Sequence of chain 1.B:
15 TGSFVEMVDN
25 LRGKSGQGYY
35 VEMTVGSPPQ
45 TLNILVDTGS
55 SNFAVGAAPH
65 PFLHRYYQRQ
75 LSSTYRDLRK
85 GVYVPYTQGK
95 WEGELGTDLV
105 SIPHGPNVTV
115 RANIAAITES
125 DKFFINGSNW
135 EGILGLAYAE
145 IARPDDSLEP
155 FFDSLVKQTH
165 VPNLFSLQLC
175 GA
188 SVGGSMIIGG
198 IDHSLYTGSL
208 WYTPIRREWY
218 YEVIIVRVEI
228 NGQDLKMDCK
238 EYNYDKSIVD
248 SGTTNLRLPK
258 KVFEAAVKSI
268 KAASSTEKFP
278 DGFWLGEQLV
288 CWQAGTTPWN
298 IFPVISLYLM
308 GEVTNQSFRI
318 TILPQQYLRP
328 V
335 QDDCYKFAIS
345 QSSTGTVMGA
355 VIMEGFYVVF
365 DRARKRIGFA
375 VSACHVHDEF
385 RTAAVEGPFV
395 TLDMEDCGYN

This protein binds this small molecule.
Small molecule (SMILES): Nc1nc2cc(Cl)ccc2n1CCCO

Binding-site contacts:
Ligand atom C12 contacts residue THR250 of chain 1.B at 4.1 Å.
Ligand atom C8 contacts residue GLY53 of chain 1.B at 3.9 Å.
Ligand atom O14 contacts residue ASP247 of chain 1.B at 2.7 Å (salt-bridge).
Ligand atom N7 contacts residue SER54 of chain 1.B at 3.7 Å.
Ligand atom CL15 contacts residue TRP95 of chain 1.B at 3.5 Å.
Ligand atom C11 contacts residue THR250 of chain 1.B at 3.8 Å.
Ligand atom C11 contacts residue ASP247 of chain 1.B at 3.9 Å.
Ligand atom O14 contacts residue ILE245 of chain 1.B at 3.6 Å.
Ligand atom CL15 contacts residue PHE127 of chain 1.B at 4.1 Å.
Ligand atom C5 contacts residue GOL1 of chain 1.T at 3.6 Å.
Ligand atom O14 contacts residue THR250 of chain 1.B at 4.0 Å.
Ligand atom CL15 contacts residue VAL88 of chain 1.B at 3.8 Å.
Ligand atom C2 contacts residue GOL1 of chain 1.T at 3.5 Å.
Ligand atom C1 contacts residue TYR90 of chain 1.B at 4.2 Å (hydrophobic).
Ligand atom N9 contacts residue GOL1 of chain 1.T at 3.9 Å.
Ligand atom C8 contacts residue GOL1 of chain 1.T at 3.7 Å.
Ligand atom N10 contacts residue GLY249 of chain 1.B at 4.0 Å.
Ligand atom C8 contacts residue ASP247 of chain 1.B at 4.0 Å.
Ligand atom C2 contacts residue TYR90 of chain 1.B at 3.7 Å (hydrophobic).
Ligand atom C5 contacts residue ASP51 of chain 1.B at 3.6 Å.
Ligand atom N10 contacts residue ASP247 of chain 1.B at 2.9 Å (salt-bridge).
Ligand atom C4 contacts residue GLN92 of chain 1.B at 3.7 Å.
Ligand atom C12 contacts residue ASP247 of chain 1.B at 4.0 Å.
Ligand atom C2 contacts residue GLN92 of chain 1.B at 4.2 Å.
Ligand atom C13 contacts residue GLY53 of chain 1.B at 4.1 Å.
Ligand atom N7 contacts residue GLY53 of chain 1.B at 3.9 Å.
Ligand atom C3 contacts residue GOL1 of chain 1.T at 3.8 Å.
Ligand atom N10 contacts residue ASP51 of chain 1.B at 2.8 Å (salt-bridge).
Ligand atom N7 contacts residue GOL1 of chain 1.T at 3.5 Å (h-bond).
Ligand atom N7 contacts residue ASP51 of chain 1.B at 2.5 Å (salt-bridge).
Ligand atom C13 contacts residue ASP247 of chain 1.B at 3.5 Å.
Ligand atom C3 contacts residue ASP51 of chain 1.B at 4.1 Å.
Ligand atom CL15 contacts residue TYR90 of chain 1.B at 3.4 Å.
Ligand atom C6 contacts residue GOL1 of chain 1.T at 3.4 Å.
Ligand atom C3 contacts residue ILE137 of chain 1.B at 4.1 Å (hydrophobic).
Ligand atom C4 contacts residue GOL1 of chain 1.T at 3.2 Å.
Ligand atom N10 contacts residue GLY53 of chain 1.B at 3.5 Å.
Ligand atom C3 contacts residue SER54 of chain 1.B at 4.3 Å.
Ligand atom C1 contacts residue GOL1 of chain 1.T at 3.7 Å.
Ligand atom C8 contacts residue ASP51 of chain 1.B at 3.3 Å.